Binding-site contacts:
Ligand atom C1 contacts residue ASN110 of chain 1.C at 1.4 Å.
Ligand atom N2 contacts residue SER112 of chain 1.C at 2.8 Å (h-bond).
Ligand atom C1 contacts residue HIS114 of chain 1.C at 3.4 Å.
Ligand atom C6 contacts residue HIS114 of chain 1.C at 4.1 Å.
Ligand atom C4 contacts residue ASN110 of chain 1.C at 4.2 Å.
Ligand atom C2 contacts residue ASN110 of chain 1.C at 2.4 Å.
Ligand atom C2 contacts residue SER112 of chain 1.C at 3.3 Å.
Ligand atom C5 contacts residue ASN110 of chain 1.C at 3.6 Å.
Ligand atom C4 contacts residue HIS114 of chain 1.C at 3.8 Å.
Ligand atom C7 contacts residue HIS114 of chain 1.C at 4.5 Å.
Ligand atom O5 contacts residue HIS114 of chain 1.C at 3.6 Å.
Ligand atom C8 contacts residue SER111 of chain 1.C at 3.0 Å.
Ligand atom C3 contacts residue HIS114 of chain 1.C at 3.7 Å.
Ligand atom O7 contacts residue HIS114 of chain 1.C at 4.0 Å.
Ligand atom O5 contacts residue ASN110 of chain 1.C at 2.3 Å (h-bond).
Ligand atom N2 contacts residue ASN110 of chain 1.C at 2.9 Å (h-bond).
Ligand atom O5 contacts residue SER112 of chain 1.C at 4.2 Å.
Ligand atom O4 contacts residue HIS114 of chain 1.C at 3.9 Å.
Ligand atom C8 contacts residue SER112 of chain 1.C at 3.8 Å.
Ligand atom C1 contacts residue SER112 of chain 1.C at 3.1 Å.
Ligand atom C5 contacts residue SER112 of chain 1.C at 4.5 Å.
Ligand atom C7 contacts residue ASN110 of chain 1.C at 3.7 Å.
Ligand atom O7 contacts residue ASN110 of chain 1.C at 4.1 Å.
Ligand atom C5 contacts residue HIS114 of chain 1.C at 3.1 Å.
Ligand atom C3 contacts residue ASN110 of chain 1.C at 3.8 Å.
Ligand atom C7 contacts residue SER112 of chain 1.C at 4.0 Å.
Ligand atom C3 contacts residue SER112 of chain 1.C at 3.6 Å.
Ligand atom C2 contacts residue HIS114 of chain 1.C at 4.1 Å.
Ligand atom C7 contacts residue SER111 of chain 1.C at 3.9 Å.
Ligand atom N2 contacts residue SER111 of chain 1.C at 4.5 Å.

Sequence of chain 1.C:
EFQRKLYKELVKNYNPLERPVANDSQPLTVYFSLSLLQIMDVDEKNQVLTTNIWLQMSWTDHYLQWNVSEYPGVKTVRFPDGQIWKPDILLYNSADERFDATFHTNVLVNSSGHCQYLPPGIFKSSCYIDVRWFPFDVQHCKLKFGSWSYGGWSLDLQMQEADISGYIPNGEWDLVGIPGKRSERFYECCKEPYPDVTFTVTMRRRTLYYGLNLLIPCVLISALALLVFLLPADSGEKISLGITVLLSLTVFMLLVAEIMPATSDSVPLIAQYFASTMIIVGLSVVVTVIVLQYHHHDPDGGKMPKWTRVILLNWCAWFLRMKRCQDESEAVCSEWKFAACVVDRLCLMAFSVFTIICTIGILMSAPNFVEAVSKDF

This protein binds this small molecule.
Small molecule (SMILES): CC(=O)N[C@H]1[C@H](O[C@H]2[C@H](O)[C@@H](NC(C)=O)CO[C@@H]2CO)O[C@H](CO)[C@@H](O)[C@@H]1O